Binding-site contacts:
Ligand atom C8 contacts residue TRP23 of chain 1.A at 3.5 Å (hydrophobic).
Ligand atom C1 contacts residue ASN42 of chain 1.A at 1.4 Å.
Ligand atom N2 contacts residue ASN42 of chain 1.A at 2.9 Å (h-bond).
Ligand atom C2 contacts residue ASN42 of chain 1.A at 2.4 Å.
Ligand atom C8 contacts residue SER24 of chain 1.A at 3.9 Å.
Ligand atom C2 contacts residue SER24 of chain 1.A at 3.9 Å.
Ligand atom O7 contacts residue ASN42 of chain 1.A at 3.9 Å.
Ligand atom C4 contacts residue ASN42 of chain 1.A at 4.2 Å.
Ligand atom C3 contacts residue ASN42 of chain 1.A at 3.8 Å.
Ligand atom O7 contacts residue ASP43 of chain 1.A at 4.4 Å.
Ligand atom O6 contacts residue ASN42 of chain 1.A at 4.3 Å.
Ligand atom C7 contacts residue SER24 of chain 1.A at 4.0 Å.
Ligand atom C7 contacts residue ASN42 of chain 1.A at 3.6 Å.
Ligand atom C1 contacts residue SER24 of chain 1.A at 4.0 Å.
Ligand atom N2 contacts residue SER24 of chain 1.A at 3.1 Å (h-bond).
Ligand atom C5 contacts residue ASN42 of chain 1.A at 3.6 Å.
Ligand atom C8 contacts residue VAL75 of chain 1.A at 4.0 Å (hydrophobic).
Ligand atom C7 contacts residue ARG25 of chain 1.A at 4.3 Å.
Ligand atom O5 contacts residue ASN42 of chain 1.A at 2.3 Å (h-bond).
Ligand atom C8 contacts residue ARG25 of chain 1.A at 4.0 Å.
Ligand atom C3 contacts residue SER24 of chain 1.A at 4.2 Å.
Ligand atom O7 contacts residue ARG25 of chain 1.A at 4.3 Å.

The protein below binds the small molecule below.
Small molecule (SMILES): CC(=O)N[C@H]1[C@H](O[C@H]2[C@H](O)[C@@H](NC(C)=O)CO[C@@H]2CO)O[C@H](CO)[C@@H](O)[C@@H]1O

Sequence of chain 1.A:
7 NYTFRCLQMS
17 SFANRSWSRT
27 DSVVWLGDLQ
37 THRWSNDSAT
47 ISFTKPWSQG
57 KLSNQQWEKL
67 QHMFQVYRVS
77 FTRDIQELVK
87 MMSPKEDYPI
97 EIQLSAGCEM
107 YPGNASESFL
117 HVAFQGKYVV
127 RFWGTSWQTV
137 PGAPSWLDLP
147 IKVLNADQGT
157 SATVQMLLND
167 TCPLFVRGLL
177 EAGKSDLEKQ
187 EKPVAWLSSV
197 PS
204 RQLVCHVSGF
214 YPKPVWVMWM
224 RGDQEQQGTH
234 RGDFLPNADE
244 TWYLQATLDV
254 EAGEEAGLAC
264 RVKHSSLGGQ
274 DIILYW